Binding-site contacts:
Ligand atom C13 contacts residue ILE105 of chain 1.B at 3.4 Å (hydrophobic).
Ligand atom CL1 contacts residue TYR8 of chain 1.B at 2.9 Å.
Ligand atom O contacts residue TYR8 of chain 1.B at 3.7 Å.
Ligand atom C3 contacts residue GLY206 of chain 1.B at 4.5 Å.
Ligand atom CL2 contacts residue TYR109 of chain 1.B at 4.0 Å.
Ligand atom OXT contacts residue ILE105 of chain 1.B at 3.1 Å.
Ligand atom C6 contacts residue TYR109 of chain 1.B at 3.8 Å (hydrophobic).
Ligand atom CL1 contacts residue PHE9 of chain 1.B at 4.0 Å.
Ligand atom C13 contacts residue ARG14 of chain 1.B at 3.6 Å.
Ligand atom CL2 contacts residue VAL11 of chain 1.B at 3.9 Å.
Ligand atom C13 contacts residue TYR8 of chain 1.B at 4.2 Å (hydrophobic).
Ligand atom C5 contacts residue TYR109 of chain 1.B at 3.5 Å (hydrophobic).
Ligand atom C2 contacts residue PHE9 of chain 1.B at 4.4 Å (hydrophobic).
Ligand atom C3 contacts residue PHE9 of chain 1.B at 4.2 Å (hydrophobic).
Ligand atom O1 contacts residue ASN207 of chain 1.B at 4.3 Å.
Ligand atom CL1 contacts residue TYR109 of chain 1.B at 3.8 Å.
Ligand atom O1 contacts residue GLY206 of chain 1.B at 3.4 Å (h-bond).
Ligand atom C4 contacts residue TYR109 of chain 1.B at 3.6 Å (hydrophobic).
Ligand atom C7 contacts residue TYR109 of chain 1.B at 4.2 Å (hydrophobic).
Ligand atom O contacts residue GLY13 of chain 1.B at 3.7 Å.
Ligand atom O contacts residue ILE105 of chain 1.B at 3.7 Å.
Ligand atom O1 contacts residue TYR109 of chain 1.B at 3.9 Å.
Ligand atom C1 contacts residue TYR109 of chain 1.B at 3.7 Å (hydrophobic).
Ligand atom C3 contacts residue TYR109 of chain 1.B at 3.4 Å (hydrophobic).
Ligand atom C12 contacts residue TYR109 of chain 1.B at 3.4 Å (hydrophobic).
Ligand atom OXT contacts residue ARG14 of chain 1.B at 3.0 Å (salt-bridge).
Ligand atom CL2 contacts residue GLY206 of chain 1.B at 3.6 Å.
Ligand atom C12 contacts residue ILE105 of chain 1.B at 3.9 Å (hydrophobic).
Ligand atom CL2 contacts residue PHE9 of chain 1.B at 3.6 Å.
Ligand atom CL1 contacts residue VAL11 of chain 1.B at 3.8 Å.
Ligand atom C2 contacts residue TYR109 of chain 1.B at 3.3 Å (hydrophobic).
Ligand atom O2 contacts residue TYR109 of chain 1.B at 4.2 Å.
Ligand atom O contacts residue ARG14 of chain 1.B at 3.5 Å.
Ligand atom C11 contacts residue PHE9 of chain 1.B at 4.2 Å (hydrophobic).

Sequence of chain 1.B:
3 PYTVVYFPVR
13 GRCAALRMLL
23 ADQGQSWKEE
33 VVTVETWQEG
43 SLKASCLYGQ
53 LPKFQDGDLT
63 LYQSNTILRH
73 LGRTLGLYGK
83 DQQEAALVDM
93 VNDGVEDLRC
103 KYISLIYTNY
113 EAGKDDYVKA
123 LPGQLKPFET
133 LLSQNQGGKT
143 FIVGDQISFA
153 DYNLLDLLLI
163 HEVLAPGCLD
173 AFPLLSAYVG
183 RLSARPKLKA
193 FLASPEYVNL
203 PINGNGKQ

A small-molecule ligand and the protein it binds are described below.
Small molecule (SMILES): C=C(CC)C(=O)c1ccc(OCC(=O)O)c(Cl)c1Cl